Binding-site contacts:
Ligand atom C7 contacts residue TYR146 of chain 1.C at 3.5 Å (hydrophobic).
Ligand atom C3 contacts residue TYR146 of chain 1.C at 3.5 Å (hydrophobic).
Ligand atom C8 contacts residue TRP82 of chain 1.C at 4.3 Å (hydrophobic).
Ligand atom C1 contacts residue TYR138 of chain 1.C at 4.0 Å (hydrophobic).
Ligand atom C4 contacts residue TYR138 of chain 1.C at 3.6 Å (hydrophobic).
Ligand atom O7 contacts residue TRP82 of chain 1.C at 3.5 Å (h-bond).
Ligand atom O7 contacts residue ASN23 of chain 1.C at 4.0 Å.
Ligand atom C7 contacts residue TRP82 of chain 1.C at 4.0 Å (hydrophobic).
Ligand atom C4 contacts residue ASN23 of chain 1.C at 4.2 Å.
Ligand atom C2 contacts residue TYR138 of chain 1.C at 3.8 Å (hydrophobic).
Ligand atom C2 contacts residue ASN23 of chain 1.C at 2.5 Å.
Ligand atom C2 contacts residue TYR146 of chain 1.C at 3.8 Å (hydrophobic).
Ligand atom N2 contacts residue ALA137 of chain 1.C at 3.3 Å (h-bond).
Ligand atom C3 contacts residue ASN23 of chain 1.C at 3.8 Å.
Ligand atom C7 contacts residue ASN23 of chain 1.C at 3.5 Å.
Ligand atom C8 contacts residue ASN23 of chain 1.C at 4.0 Å.
Ligand atom O6 contacts residue TYR138 of chain 1.C at 4.0 Å.
Ligand atom N2 contacts residue TYR146 of chain 1.C at 2.8 Å (h-bond).
Ligand atom O6 contacts residue TRP82 of chain 1.C at 3.5 Å.
Ligand atom N2 contacts residue ASN23 of chain 1.C at 3.0 Å (h-bond).
Ligand atom O5 contacts residue ASN23 of chain 1.C at 2.3 Å (h-bond).
Ligand atom O7 contacts residue TYR138 of chain 1.C at 4.2 Å.
Ligand atom C5 contacts residue ASN23 of chain 1.C at 3.6 Å.
Ligand atom C6 contacts residue TYR138 of chain 1.C at 3.7 Å (hydrophobic).
Ligand atom C5 contacts residue TYR138 of chain 1.C at 3.9 Å (hydrophobic).
Ligand atom O5 contacts residue ALA137 of chain 1.C at 4.2 Å.
Ligand atom C1 contacts residue ASN23 of chain 1.C at 1.4 Å.
Ligand atom O3 contacts residue TYR138 of chain 1.C at 3.7 Å.
Ligand atom C3 contacts residue TYR138 of chain 1.C at 4.0 Å (hydrophobic).
Ligand atom O3 contacts residue TYR146 of chain 1.C at 3.5 Å (h-bond).
Ligand atom O6 contacts residue ARG136 of chain 1.C at 4.1 Å.
Ligand atom C1 contacts residue ALA137 of chain 1.C at 3.3 Å (hydrophobic).
Ligand atom C8 contacts residue TYR146 of chain 1.C at 3.8 Å (hydrophobic).
Ligand atom N2 contacts residue TRP82 of chain 1.C at 4.2 Å.
Ligand atom C5 contacts residue ALA137 of chain 1.C at 4.1 Å (hydrophobic).
Ligand atom C3 contacts residue ALA137 of chain 1.C at 3.6 Å (hydrophobic).
Ligand atom C1 contacts residue TYR138 of chain 1.C at 3.9 Å (hydrophobic).
Ligand atom C2 contacts residue ALA137 of chain 1.C at 3.6 Å (hydrophobic).
Ligand atom O4 contacts residue TYR138 of chain 1.C at 3.6 Å.
Ligand atom O5 contacts residue TYR138 of chain 1.C at 3.4 Å.

Sequence of chain 1.C:
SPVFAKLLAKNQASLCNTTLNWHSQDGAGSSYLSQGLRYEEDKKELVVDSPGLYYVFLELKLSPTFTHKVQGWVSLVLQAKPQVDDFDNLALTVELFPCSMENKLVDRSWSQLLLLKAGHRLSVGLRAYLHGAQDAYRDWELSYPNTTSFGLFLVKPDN

The small molecule below binds the protein below.
Small molecule (SMILES): CC(=O)N[C@H]1[C@H](O[C@H]2[C@H](O)[C@@H](NC(C)=O)CO[C@@H]2CO)O[C@H](CO)[C@@H](O[C@@H]2O[C@H](CO)[C@@H](O)[C@H](O)[C@@H]2O)[C@@H]1O